Sequence of chain 1.F:
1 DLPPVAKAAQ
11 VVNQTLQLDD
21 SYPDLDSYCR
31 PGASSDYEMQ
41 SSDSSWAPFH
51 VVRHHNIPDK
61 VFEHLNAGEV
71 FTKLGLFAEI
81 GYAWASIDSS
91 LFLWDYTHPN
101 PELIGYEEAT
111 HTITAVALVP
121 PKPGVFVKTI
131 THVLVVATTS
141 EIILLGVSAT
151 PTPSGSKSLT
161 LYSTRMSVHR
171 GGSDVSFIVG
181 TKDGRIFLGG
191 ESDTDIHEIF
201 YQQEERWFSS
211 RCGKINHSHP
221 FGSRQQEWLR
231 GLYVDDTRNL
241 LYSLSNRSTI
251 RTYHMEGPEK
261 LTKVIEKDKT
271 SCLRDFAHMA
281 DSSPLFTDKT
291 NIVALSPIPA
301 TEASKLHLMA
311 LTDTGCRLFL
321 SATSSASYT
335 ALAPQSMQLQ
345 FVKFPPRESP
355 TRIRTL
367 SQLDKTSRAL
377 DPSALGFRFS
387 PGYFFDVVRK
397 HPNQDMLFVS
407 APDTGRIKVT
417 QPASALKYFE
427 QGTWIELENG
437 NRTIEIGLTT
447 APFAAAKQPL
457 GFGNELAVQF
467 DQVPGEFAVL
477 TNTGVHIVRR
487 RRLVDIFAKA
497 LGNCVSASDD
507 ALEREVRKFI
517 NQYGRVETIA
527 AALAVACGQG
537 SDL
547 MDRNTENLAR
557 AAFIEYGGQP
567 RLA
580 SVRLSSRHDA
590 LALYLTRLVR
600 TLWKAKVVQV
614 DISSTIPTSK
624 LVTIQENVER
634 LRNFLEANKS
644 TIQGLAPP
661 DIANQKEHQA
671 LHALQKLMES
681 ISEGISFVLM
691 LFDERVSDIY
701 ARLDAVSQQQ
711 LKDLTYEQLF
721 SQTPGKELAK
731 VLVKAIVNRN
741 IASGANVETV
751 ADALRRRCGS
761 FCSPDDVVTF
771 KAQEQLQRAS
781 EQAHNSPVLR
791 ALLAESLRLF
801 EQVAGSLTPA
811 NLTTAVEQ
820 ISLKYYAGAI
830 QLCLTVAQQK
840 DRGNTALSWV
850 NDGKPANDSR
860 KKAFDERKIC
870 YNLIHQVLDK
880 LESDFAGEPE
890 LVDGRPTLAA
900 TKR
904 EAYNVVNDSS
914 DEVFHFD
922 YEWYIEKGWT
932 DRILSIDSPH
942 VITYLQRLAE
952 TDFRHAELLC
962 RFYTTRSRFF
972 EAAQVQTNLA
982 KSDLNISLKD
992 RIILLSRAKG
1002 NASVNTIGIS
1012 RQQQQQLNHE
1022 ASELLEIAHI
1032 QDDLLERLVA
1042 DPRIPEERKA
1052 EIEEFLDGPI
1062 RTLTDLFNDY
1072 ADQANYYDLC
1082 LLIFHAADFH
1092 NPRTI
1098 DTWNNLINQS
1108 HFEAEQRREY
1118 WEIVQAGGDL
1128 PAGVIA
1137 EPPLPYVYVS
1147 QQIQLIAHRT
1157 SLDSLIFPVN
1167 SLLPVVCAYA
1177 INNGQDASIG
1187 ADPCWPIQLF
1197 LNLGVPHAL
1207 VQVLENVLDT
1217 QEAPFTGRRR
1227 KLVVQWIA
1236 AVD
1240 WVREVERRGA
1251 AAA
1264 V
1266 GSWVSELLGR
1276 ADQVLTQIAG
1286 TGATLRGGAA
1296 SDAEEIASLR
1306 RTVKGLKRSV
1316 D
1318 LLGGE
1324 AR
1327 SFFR

Sequence of chain 1.D:
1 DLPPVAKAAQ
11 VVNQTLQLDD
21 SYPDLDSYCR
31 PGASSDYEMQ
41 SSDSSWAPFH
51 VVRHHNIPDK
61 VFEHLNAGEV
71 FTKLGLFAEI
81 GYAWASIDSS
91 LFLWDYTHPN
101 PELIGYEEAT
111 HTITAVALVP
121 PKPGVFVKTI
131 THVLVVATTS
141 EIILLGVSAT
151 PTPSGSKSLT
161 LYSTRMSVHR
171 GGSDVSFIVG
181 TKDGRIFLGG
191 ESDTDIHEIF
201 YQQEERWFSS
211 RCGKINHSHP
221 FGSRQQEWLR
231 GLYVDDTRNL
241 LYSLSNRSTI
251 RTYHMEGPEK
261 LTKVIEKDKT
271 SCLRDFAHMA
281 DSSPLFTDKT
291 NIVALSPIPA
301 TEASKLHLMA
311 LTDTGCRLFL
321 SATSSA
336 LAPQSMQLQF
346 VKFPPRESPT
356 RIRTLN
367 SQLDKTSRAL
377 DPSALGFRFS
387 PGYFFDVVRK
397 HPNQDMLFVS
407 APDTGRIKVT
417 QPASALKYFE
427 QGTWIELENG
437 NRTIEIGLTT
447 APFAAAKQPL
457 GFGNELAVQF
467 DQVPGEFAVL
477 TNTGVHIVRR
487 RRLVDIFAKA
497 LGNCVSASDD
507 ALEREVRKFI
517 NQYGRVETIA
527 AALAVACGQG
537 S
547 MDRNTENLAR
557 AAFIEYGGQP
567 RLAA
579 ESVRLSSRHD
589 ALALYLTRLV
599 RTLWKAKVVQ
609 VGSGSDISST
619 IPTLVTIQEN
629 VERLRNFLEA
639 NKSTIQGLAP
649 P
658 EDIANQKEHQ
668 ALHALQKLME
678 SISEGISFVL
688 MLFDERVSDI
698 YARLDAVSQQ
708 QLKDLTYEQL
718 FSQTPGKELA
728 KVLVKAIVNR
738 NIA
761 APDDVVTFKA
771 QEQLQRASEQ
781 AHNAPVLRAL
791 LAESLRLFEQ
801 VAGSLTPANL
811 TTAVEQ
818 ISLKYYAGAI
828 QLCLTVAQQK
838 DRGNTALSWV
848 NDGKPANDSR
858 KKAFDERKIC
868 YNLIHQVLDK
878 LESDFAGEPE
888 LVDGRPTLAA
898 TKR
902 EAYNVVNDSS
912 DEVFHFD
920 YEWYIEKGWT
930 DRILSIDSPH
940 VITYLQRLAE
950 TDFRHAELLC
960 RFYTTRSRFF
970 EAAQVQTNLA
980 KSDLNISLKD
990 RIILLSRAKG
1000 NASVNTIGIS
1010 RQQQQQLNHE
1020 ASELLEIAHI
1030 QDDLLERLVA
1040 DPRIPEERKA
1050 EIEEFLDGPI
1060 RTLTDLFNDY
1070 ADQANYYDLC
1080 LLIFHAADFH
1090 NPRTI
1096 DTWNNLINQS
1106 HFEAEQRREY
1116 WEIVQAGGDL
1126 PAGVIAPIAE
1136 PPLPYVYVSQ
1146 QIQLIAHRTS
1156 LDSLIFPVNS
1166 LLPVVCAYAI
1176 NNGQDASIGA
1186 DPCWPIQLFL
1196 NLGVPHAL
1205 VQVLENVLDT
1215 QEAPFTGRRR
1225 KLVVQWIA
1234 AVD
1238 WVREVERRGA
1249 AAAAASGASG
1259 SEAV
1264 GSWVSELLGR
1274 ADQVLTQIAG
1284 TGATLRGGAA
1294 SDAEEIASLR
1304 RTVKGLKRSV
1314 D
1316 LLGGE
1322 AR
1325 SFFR

A small-molecule ligand and the protein it binds are described below.
Small molecule (SMILES): CSCC[C@H](NC(=O)[C@@H]1CCCN1C(=O)[C@H](CC(C)C)NC(=O)[C@H](CC(C)C)NC(=O)[C@H](CCCCN)NC(=O)[C@H](C)NC(=O)[C@H](CCCCN)NC(=O)[C@@H](N)CCCN=C(N)N)C(=O)N[C@@H](CCC(=O)O)C(=O)N[C@@H](CCC(=O)O)C(=O)N[C@@H](C)C(=O)N[C@@H](CC(C)C)C(=O)N[C@@H](CC(C)C)C(=O)N1CCC[C@H]1C=O

Binding-site contacts:
Ligand atom O contacts residue LEU810 of chain 1.D at 1.2 Å.
Ligand atom N contacts residue ASP862 of chain 1.D at 1.2 Å.
Ligand atom CB contacts residue LYS858 of chain 1.D at 1.5 Å.
Ligand atom CG contacts residue ALA860 of chain 1.D at 1.4 Å (hydrophobic).
Ligand atom CZ contacts residue LEU829 of chain 1.D at 0.9 Å (hydrophobic).
Ligand atom CD2 contacts residue ILE866 of chain 1.D at 1.4 Å (hydrophobic).
Ligand atom CB contacts residue ARG857 of chain 1.D at 1.3 Å.
Ligand atom CA contacts residue LEU870 of chain 1.D at 0.9 Å (hydrophobic).
Ligand atom CG contacts residue ILE866 of chain 1.D at 1.1 Å (hydrophobic).
Ligand atom CE contacts residue ARG864 of chain 1.D at 0.4 Å.
Ligand atom CB contacts residue LEU870 of chain 1.D at 1.5 Å (hydrophobic).
Ligand atom N contacts residue LYS858 of chain 1.D at 1.5 Å.
Ligand atom CD contacts residue CYS830 of chain 1.D at 1.6 Å (hydrophobic).
Ligand atom N contacts residue LYS858 of chain 1.D at 1.2 Å.
Ligand atom O contacts residue GLU863 of chain 1.D at 1.5 Å.
Ligand atom C contacts residue LYS858 of chain 1.D at 1.6 Å.
Ligand atom C contacts residue ASP862 of chain 1.D at 0.9 Å.
Ligand atom NH1 contacts residue LEU829 of chain 1.D at 1.2 Å (h-bond).
Ligand atom CB contacts residue GLU863 of chain 1.D at 1.5 Å.
Ligand atom C contacts residue ASP855 of chain 1.D at 1.5 Å.
Ligand atom CB contacts residue LYS859 of chain 1.D at 1.3 Å.
Ligand atom N contacts residue GLU863 of chain 1.D at 1.2 Å (salt-bridge).
Ligand atom CD contacts residue ARG864 of chain 1.D at 0.6 Å.
Ligand atom O contacts residue ASP855 of chain 1.D at 0.3 Å (salt-bridge).
Ligand atom NZ contacts residue ARG864 of chain 1.D at 1.1 Å.
Ligand atom CG contacts residue ARG864 of chain 1.D at 1.1 Å.
Ligand atom CD contacts residue LYS858 of chain 1.D at 1.4 Å.
Ligand atom O contacts residue ASP862 of chain 1.D at 1.2 Å.
Ligand atom CA contacts residue LYS858 of chain 1.D at 1.5 Å.
Ligand atom CA contacts residue VAL814 of chain 1.D at 1.5 Å (hydrophobic).
Ligand atom N contacts residue LEU870 of chain 1.D at 0.7 Å.
Ligand atom NE contacts residue ALA826 of chain 1.D at 1.4 Å (h-bond).
Ligand atom O contacts residue ILE866 of chain 1.D at 0.8 Å.
Ligand atom N contacts residue LYS858 of chain 1.D at 1.3 Å (salt-bridge).
Ligand atom CA contacts residue ASP862 of chain 1.D at 1.1 Å.
Ligand atom NH2 contacts residue LEU829 of chain 1.D at 1.3 Å (h-bond).
Ligand atom N contacts residue VAL814 of chain 1.D at 1.3 Å.
Ligand atom CD1 contacts residue ALA860 of chain 1.D at 1.5 Å (hydrophobic).
Ligand atom O contacts residue SER856 of chain 1.D at 1.3 Å.
Ligand atom CD2 contacts residue ALA860 of chain 1.D at 0.9 Å (hydrophobic).